Binding-site contacts:
Ligand atom CD1 contacts residue ASN207 of chain 2.A at 3.4 Å.
Ligand atom N contacts residue GLU44 of chain 6.A at 2.9 Å (salt-bridge).
Ligand atom C contacts residue ASN49 of chain 6.A at 3.5 Å.
Ligand atom CD2 contacts residue GLU45 of chain 2.A at 3.3 Å.
Ligand atom CD2 contacts residue VAL40 of chain 6.A at 3.5 Å (hydrophobic).
Ligand atom C contacts residue LEU203 of chain 2.A at 3.7 Å (hydrophobic).
Ligand atom O contacts residue LYS204 of chain 2.A at 3.8 Å.
Ligand atom CZ2 contacts residue ASN207 of chain 2.A at 3.7 Å.
Ligand atom CA contacts residue GLU44 of chain 6.A at 3.3 Å.
Ligand atom CA contacts residue VAL205 of chain 2.A at 3.8 Å (hydrophobic).
Ligand atom N contacts residue VAL205 of chain 2.A at 2.8 Å (h-bond).
Ligand atom CB contacts residue GLU44 of chain 6.A at 3.0 Å.
Ligand atom C contacts residue VAL205 of chain 2.A at 3.5 Å (hydrophobic).
Ligand atom CZ contacts residue ALA42 of chain 2.A at 3.6 Å (hydrophobic).
Ligand atom CE2 contacts residue ASN207 of chain 2.A at 3.5 Å.
Ligand atom CD2 contacts residue LEU41 of chain 2.A at 3.7 Å (hydrophobic).
Ligand atom CA contacts residue GLU44 of chain 6.A at 3.8 Å.
Ligand atom CH2 contacts residue ARG34 of chain 2.A at 3.5 Å.
Ligand atom NE1 contacts residue ASN74 of chain 6.A at 3.0 Å (h-bond).
Ligand atom CZ contacts residue SER38 of chain 2.A at 3.4 Å.
Ligand atom CA contacts residue VAL205 of chain 2.A at 3.2 Å (hydrophobic).
Ligand atom O contacts residue GLU44 of chain 6.A at 3.8 Å.
Ligand atom CZ2 contacts residue ARG34 of chain 2.A at 3.5 Å.
Ligand atom C contacts residue GLU44 of chain 6.A at 3.1 Å.
Ligand atom CB contacts residue GLU44 of chain 6.A at 3.5 Å.
Ligand atom O contacts residue VAL205 of chain 2.A at 3.6 Å (h-bond).
Ligand atom O contacts residue VAL205 of chain 2.A at 2.9 Å (h-bond).
Ligand atom CE3 contacts residue LEU41 of chain 6.A at 3.8 Å (hydrophobic).
Ligand atom O contacts residue ASN49 of chain 6.A at 2.8 Å (h-bond).
Ligand atom O contacts residue ALA206 of chain 2.A at 3.2 Å.
Ligand atom CD1 contacts residue ASN74 of chain 6.A at 3.7 Å.
Ligand atom NE1 contacts residue ASN207 of chain 2.A at 3.5 Å (h-bond).
Ligand atom CE2 contacts residue GLU45 of chain 2.A at 3.4 Å.
Ligand atom N contacts residue GLU44 of chain 6.A at 3.0 Å (salt-bridge).
Ligand atom O contacts residue ASN207 of chain 2.A at 2.8 Å (h-bond).
Ligand atom CZ2 contacts residue ASN74 of chain 6.A at 3.6 Å.
Ligand atom CE2 contacts residue VAL40 of chain 6.A at 3.7 Å (hydrophobic).
Ligand atom CG contacts residue VAL40 of chain 6.A at 3.6 Å (hydrophobic).
Ligand atom CH2 contacts residue ILE37 of chain 6.A at 3.8 Å (hydrophobic).
Ligand atom O contacts residue ASN207 of chain 2.A at 3.2 Å (h-bond).

Sequence of chain 2.A:
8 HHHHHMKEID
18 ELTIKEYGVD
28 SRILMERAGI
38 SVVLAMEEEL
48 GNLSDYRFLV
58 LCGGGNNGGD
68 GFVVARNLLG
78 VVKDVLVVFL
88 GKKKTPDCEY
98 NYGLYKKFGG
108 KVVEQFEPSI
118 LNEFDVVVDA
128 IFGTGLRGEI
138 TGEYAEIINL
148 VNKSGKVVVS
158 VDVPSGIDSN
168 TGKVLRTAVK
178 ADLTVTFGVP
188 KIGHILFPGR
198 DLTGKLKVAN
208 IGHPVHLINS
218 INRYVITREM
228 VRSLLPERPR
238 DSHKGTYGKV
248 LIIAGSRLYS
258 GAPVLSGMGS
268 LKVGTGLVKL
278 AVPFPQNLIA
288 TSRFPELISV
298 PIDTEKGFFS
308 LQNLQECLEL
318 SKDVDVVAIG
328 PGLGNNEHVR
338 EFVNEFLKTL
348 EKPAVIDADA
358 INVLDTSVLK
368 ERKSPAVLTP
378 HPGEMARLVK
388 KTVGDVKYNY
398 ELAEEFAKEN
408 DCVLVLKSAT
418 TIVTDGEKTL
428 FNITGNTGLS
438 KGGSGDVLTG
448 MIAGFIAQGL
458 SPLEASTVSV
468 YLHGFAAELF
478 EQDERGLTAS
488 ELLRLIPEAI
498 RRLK

The protein below binds the small molecule below.
Small molecule (SMILES): CC(C)C[C@H](NC(=O)[C@H](CC1=c2ccccc2=NC1)NC(=O)[C@H](C)NC(=O)[C@@H]1CCCN1C(=O)[C@H](C)N)C(=O)N[C@@H](Cc1ccccc1)C(=O)N[C@@H](CCC(=O)O)C(=O)N[C@@H](C)C=O

Sequence of chain 6.A:
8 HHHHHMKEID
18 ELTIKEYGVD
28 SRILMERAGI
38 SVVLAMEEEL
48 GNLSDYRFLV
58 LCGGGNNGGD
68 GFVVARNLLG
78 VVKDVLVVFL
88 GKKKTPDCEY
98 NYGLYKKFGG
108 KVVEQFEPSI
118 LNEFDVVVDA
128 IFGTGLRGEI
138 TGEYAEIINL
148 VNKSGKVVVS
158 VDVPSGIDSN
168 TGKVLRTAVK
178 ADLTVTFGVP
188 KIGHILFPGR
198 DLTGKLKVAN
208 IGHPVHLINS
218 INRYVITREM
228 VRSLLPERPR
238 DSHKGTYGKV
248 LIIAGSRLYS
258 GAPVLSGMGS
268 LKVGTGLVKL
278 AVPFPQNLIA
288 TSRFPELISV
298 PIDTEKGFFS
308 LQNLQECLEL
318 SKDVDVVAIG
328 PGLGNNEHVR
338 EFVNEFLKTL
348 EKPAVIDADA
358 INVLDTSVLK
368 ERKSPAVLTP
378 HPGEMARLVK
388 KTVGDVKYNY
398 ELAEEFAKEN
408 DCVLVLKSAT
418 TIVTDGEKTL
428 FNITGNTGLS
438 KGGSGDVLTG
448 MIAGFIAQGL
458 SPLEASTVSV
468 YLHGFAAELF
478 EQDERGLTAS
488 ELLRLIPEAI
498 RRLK